Binding-site contacts:
Ligand atom C3 contacts residue HIS188 of chain 1.A at 4.2 Å.
Ligand atom C2' contacts residue LEU81 of chain 1.A at 4.1 Å (hydrophobic).
Ligand atom O3P contacts residue SER42 of chain 1.A at 2.5 Å (h-bond).
Ligand atom C3' contacts residue LEU182 of chain 1.A at 4.1 Å (hydrophobic).
Ligand atom C1' contacts residue ASN84 of chain 1.A at 3.7 Å.
Ligand atom C2' contacts residue ASN84 of chain 1.A at 3.8 Å.
Ligand atom C3' contacts residue VAL177 of chain 1.A at 3.4 Å (hydrophobic).
Ligand atom O2P contacts residue SER120 of chain 1.A at 2.5 Å (h-bond).
Ligand atom O1P contacts residue HIS188 of chain 1.A at 3.2 Å (h-bond).
Ligand atom O1P contacts residue SER120 of chain 1.A at 2.6 Å (h-bond).
Ligand atom C1' contacts residue SER120 of chain 1.A at 3.2 Å.
Ligand atom O3P contacts residue ASN84 of chain 1.A at 3.9 Å.
Ligand atom C1 contacts residue SER42 of chain 1.A at 3.3 Å.
Ligand atom C2 contacts residue HIS188 of chain 1.A at 4.2 Å.
Ligand atom C2 contacts residue TYR119 of chain 1.A at 3.6 Å (hydrophobic).
Ligand atom C1 contacts residue HIS188 of chain 1.A at 4.0 Å.
Ligand atom O2P contacts residue HIS188 of chain 1.A at 3.8 Å.
Ligand atom C2' contacts residue VAL184 of chain 1.A at 4.4 Å (hydrophobic).
Ligand atom C3' contacts residue HIS188 of chain 1.A at 4.4 Å.
Ligand atom C3' contacts residue SER120 of chain 1.A at 3.5 Å.
Ligand atom C1' contacts residue THR150 of chain 1.A at 4.3 Å.
Ligand atom C2 contacts residue GLU44 of chain 1.A at 4.4 Å.
Ligand atom O2P contacts residue VAL184 of chain 1.A at 4.5 Å.
Ligand atom C2 contacts residue GLY41 of chain 1.A at 4.3 Å.
Ligand atom O3P contacts residue SER120 of chain 1.A at 2.7 Å (h-bond).
Ligand atom P contacts residue SER120 of chain 1.A at 1.6 Å.
Ligand atom C3' contacts residue VAL184 of chain 1.A at 4.1 Å (hydrophobic).
Ligand atom C3 contacts residue SER42 of chain 1.A at 3.9 Å.
Ligand atom P contacts residue HIS188 of chain 1.A at 3.7 Å.
Ligand atom P contacts residue GLN121 of chain 1.A at 3.5 Å.
Ligand atom C1 contacts residue SER120 of chain 1.A at 4.0 Å.
Ligand atom O1P contacts residue SER42 of chain 1.A at 3.8 Å.
Ligand atom P contacts residue SER42 of chain 1.A at 3.9 Å.
Ligand atom O3P contacts residue GLY41 of chain 1.A at 3.9 Å.
Ligand atom O2P contacts residue SER42 of chain 1.A at 4.3 Å.
Ligand atom C2 contacts residue SER42 of chain 1.A at 3.7 Å.
Ligand atom O3P contacts residue GLN121 of chain 1.A at 3.1 Å (h-bond).
Ligand atom C3' contacts residue THR150 of chain 1.A at 3.9 Å.
Ligand atom O1P contacts residue GLY41 of chain 1.A at 4.4 Å.
Ligand atom C1 contacts residue GLY41 of chain 1.A at 4.3 Å.

Sequence of chain 1.A:
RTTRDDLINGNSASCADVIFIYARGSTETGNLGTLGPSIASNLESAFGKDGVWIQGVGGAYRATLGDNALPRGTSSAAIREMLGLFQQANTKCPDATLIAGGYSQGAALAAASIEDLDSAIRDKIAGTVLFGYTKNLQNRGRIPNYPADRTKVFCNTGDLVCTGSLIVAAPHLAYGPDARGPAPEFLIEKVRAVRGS

A small-molecule ligand and the protein it binds are described below.
Small molecule (SMILES): CC(C)O[PH](=O)OC(C)C